Sequence of chain 1.A:
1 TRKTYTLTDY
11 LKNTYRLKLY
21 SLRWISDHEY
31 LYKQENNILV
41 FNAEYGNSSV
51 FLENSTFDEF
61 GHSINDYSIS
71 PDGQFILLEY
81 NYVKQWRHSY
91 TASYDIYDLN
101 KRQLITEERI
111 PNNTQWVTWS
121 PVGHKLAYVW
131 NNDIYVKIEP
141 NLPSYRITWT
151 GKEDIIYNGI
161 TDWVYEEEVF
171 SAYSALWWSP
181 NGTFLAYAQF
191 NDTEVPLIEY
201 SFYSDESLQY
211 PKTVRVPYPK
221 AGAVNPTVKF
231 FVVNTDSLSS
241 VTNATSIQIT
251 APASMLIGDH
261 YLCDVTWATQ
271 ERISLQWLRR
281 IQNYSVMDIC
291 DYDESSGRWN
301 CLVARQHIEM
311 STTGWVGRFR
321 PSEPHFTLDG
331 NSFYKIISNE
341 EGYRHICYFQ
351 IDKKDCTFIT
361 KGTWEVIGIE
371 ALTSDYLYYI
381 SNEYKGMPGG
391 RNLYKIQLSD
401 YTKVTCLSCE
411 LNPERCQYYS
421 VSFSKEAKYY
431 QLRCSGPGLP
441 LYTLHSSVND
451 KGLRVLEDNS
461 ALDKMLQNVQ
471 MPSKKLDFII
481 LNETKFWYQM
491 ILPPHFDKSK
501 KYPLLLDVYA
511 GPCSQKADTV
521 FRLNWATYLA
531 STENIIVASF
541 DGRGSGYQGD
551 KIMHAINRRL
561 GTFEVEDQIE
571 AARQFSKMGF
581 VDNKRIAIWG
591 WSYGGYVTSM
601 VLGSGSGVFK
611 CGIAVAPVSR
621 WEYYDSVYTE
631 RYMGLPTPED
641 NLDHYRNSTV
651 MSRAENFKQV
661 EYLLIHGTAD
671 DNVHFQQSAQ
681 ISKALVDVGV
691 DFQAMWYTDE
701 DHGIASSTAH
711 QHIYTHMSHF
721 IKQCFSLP

Binding-site contacts:
Ligand atom N2 contacts residue ASN243 of chain 1.A at 3.1 Å (h-bond).
Ligand atom C5 contacts residue TRP149 of chain 1.A at 3.6 Å (hydrophobic).
Ligand atom O7 contacts residue ASN243 of chain 1.A at 3.5 Å (h-bond).
Ligand atom C1 contacts residue ASN243 of chain 1.A at 1.5 Å.
Ligand atom C2 contacts residue ASN243 of chain 1.A at 2.7 Å.
Ligand atom C4 contacts residue ASN243 of chain 1.A at 4.4 Å.
Ligand atom C8 contacts residue VAL241 of chain 1.A at 3.2 Å (hydrophobic).
Ligand atom O5 contacts residue TRP149 of chain 1.A at 3.7 Å.
Ligand atom C1 contacts residue TRP149 of chain 1.A at 3.8 Å (hydrophobic).
Ligand atom C5 contacts residue ASN243 of chain 1.A at 3.8 Å.
Ligand atom C8 contacts residue ASN243 of chain 1.A at 4.3 Å.
Ligand atom C7 contacts residue ASN243 of chain 1.A at 3.5 Å.
Ligand atom O5 contacts residue ASN243 of chain 1.A at 2.4 Å (h-bond).
Ligand atom C6 contacts residue TRP149 of chain 1.A at 4.0 Å (hydrophobic).
Ligand atom C3 contacts residue ASN243 of chain 1.A at 4.0 Å.

This small molecule binds to this protein.
Small molecule (SMILES): CC(=O)N[C@@H]1[C@@H](O)[C@H](O)[C@@H](CO)O[C@H]1O